Sequence of chain 1.B:
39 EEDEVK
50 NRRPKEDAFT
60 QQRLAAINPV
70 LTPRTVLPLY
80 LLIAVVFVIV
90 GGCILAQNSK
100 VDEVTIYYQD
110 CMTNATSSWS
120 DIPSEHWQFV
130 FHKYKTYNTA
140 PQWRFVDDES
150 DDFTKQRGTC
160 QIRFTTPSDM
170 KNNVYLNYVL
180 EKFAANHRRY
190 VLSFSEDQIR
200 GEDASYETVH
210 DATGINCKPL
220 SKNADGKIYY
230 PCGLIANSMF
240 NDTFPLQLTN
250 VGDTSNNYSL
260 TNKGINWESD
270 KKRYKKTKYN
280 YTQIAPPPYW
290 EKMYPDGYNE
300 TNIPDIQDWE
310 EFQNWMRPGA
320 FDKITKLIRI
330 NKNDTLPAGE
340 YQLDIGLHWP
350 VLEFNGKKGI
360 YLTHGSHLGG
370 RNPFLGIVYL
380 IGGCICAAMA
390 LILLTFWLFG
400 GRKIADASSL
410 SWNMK

Binding-site contacts:
Ligand atom C7 contacts residue THR253 of chain 1.B at 4.3 Å.
Ligand atom C8 contacts residue THR253 of chain 1.B at 4.4 Å.
Ligand atom C2 contacts residue GLN246 of chain 1.B at 4.4 Å.
Ligand atom C2 contacts residue ASN256 of chain 1.B at 2.4 Å.
Ligand atom C1 contacts residue ASN256 of chain 1.B at 1.4 Å.
Ligand atom O6 contacts residue GLN246 of chain 1.B at 3.6 Å.
Ligand atom N2 contacts residue ASN256 of chain 1.B at 2.9 Å (h-bond).
Ligand atom O5 contacts residue GLN246 of chain 1.B at 2.8 Å (h-bond).
Ligand atom C1 contacts residue THR253 of chain 1.B at 4.0 Å.
Ligand atom C6 contacts residue GLN246 of chain 1.B at 3.9 Å.
Ligand atom O5 contacts residue THR248 of chain 1.B at 4.4 Å.
Ligand atom O6 contacts residue THR248 of chain 1.B at 3.4 Å.
Ligand atom C5 contacts residue GLN246 of chain 1.B at 3.9 Å.
Ligand atom C8 contacts residue ASN256 of chain 1.B at 4.5 Å.
Ligand atom O4 contacts residue THR253 of chain 1.B at 3.0 Å.
Ligand atom C2 contacts residue THR253 of chain 1.B at 4.1 Å.
Ligand atom C1 contacts residue GLN246 of chain 1.B at 3.5 Å.
Ligand atom C3 contacts residue THR253 of chain 1.B at 3.6 Å.
Ligand atom C8 contacts residue SER254 of chain 1.B at 4.3 Å.
Ligand atom C5 contacts residue THR253 of chain 1.B at 3.6 Å.
Ligand atom C6 contacts residue THR248 of chain 1.B at 3.5 Å.
Ligand atom O7 contacts residue ASN256 of chain 1.B at 3.4 Å (h-bond).
Ligand atom C4 contacts residue ASN256 of chain 1.B at 4.2 Å.
Ligand atom C3 contacts residue ASN256 of chain 1.B at 3.8 Å.
Ligand atom C7 contacts residue ASN256 of chain 1.B at 3.3 Å.
Ligand atom C5 contacts residue ASN256 of chain 1.B at 3.7 Å.
Ligand atom C4 contacts residue THR253 of chain 1.B at 3.7 Å.
Ligand atom C6 contacts residue THR253 of chain 1.B at 4.3 Å.
Ligand atom O5 contacts residue ASN256 of chain 1.B at 2.4 Å (h-bond).
Ligand atom N2 contacts residue SER254 of chain 1.B at 4.5 Å.
Ligand atom N2 contacts residue THR253 of chain 1.B at 4.1 Å.

The protein below binds the small molecule below.
Small molecule (SMILES): CC(=O)N[C@H]1[C@H](O[C@H]2[C@H](O)[C@@H](NC(C)=O)CO[C@@H]2CO)O[C@H](CO)[C@@H](O)[C@@H]1O